Binding-site contacts:
Ligand atom C8 contacts residue SER81 of chain 1.A at 3.2 Å.
Ligand atom C8 contacts residue LYS88 of chain 1.A at 3.7 Å.
Ligand atom O contacts residue SER81 of chain 1.A at 3.5 Å.
Ligand atom C9 contacts residue LYS88 of chain 1.A at 4.3 Å.
Ligand atom C1 contacts residue SER81 of chain 1.A at 4.2 Å.
Ligand atom C6 contacts residue LYS90 of chain 1.A at 3.9 Å.
Ligand atom C contacts residue SER81 of chain 1.A at 3.5 Å.
Ligand atom N contacts residue GLY79 of chain 1.A at 4.3 Å.
Ligand atom C5 contacts residue HIS80 of chain 1.A at 4.4 Å.
Ligand atom C1 contacts residue HIS80 of chain 1.A at 3.8 Å.
Ligand atom C7 contacts residue LYS88 of chain 1.A at 4.4 Å.
Ligand atom C8 contacts residue HIS80 of chain 1.A at 4.2 Å.
Ligand atom C3 contacts residue ILE78 of chain 1.A at 3.6 Å (hydrophobic).
Ligand atom C6 contacts residue GLY79 of chain 1.A at 4.4 Å.
Ligand atom N1 contacts residue LYS90 of chain 1.A at 4.0 Å.
Ligand atom C11 contacts residue LYS90 of chain 1.A at 4.1 Å.
Ligand atom C8 contacts residue LYS90 of chain 1.A at 4.2 Å.
Ligand atom S contacts residue GLY79 of chain 1.A at 4.0 Å.
Ligand atom C7 contacts residue GLY79 of chain 1.A at 3.8 Å.
Ligand atom N contacts residue HIS80 of chain 1.A at 3.5 Å (h-bond).
Ligand atom C3 contacts residue GLY79 of chain 1.A at 4.0 Å.
Ligand atom O contacts residue HIS80 of chain 1.A at 3.2 Å (h-bond).
Ligand atom C9 contacts residue SER81 of chain 1.A at 4.0 Å.
Ligand atom C9 contacts residue LYS90 of chain 1.A at 4.3 Å.
Ligand atom N1 contacts residue GLY79 of chain 1.A at 4.0 Å.
Ligand atom C10 contacts residue LYS90 of chain 1.A at 3.8 Å.
Ligand atom C2 contacts residue HIS80 of chain 1.A at 4.2 Å.
Ligand atom C5 contacts residue GLY79 of chain 1.A at 3.8 Å.
Ligand atom N1 contacts residue ILE78 of chain 1.A at 4.2 Å.
Ligand atom C7 contacts residue HIS80 of chain 1.A at 3.7 Å.
Ligand atom C5 contacts residue LYS90 of chain 1.A at 4.3 Å.
Ligand atom S contacts residue ILE78 of chain 1.A at 4.0 Å.
Ligand atom C contacts residue HIS80 of chain 1.A at 4.1 Å.
Ligand atom C7 contacts residue LYS90 of chain 1.A at 4.0 Å.
Ligand atom C4 contacts residue ILE78 of chain 1.A at 3.3 Å (hydrophobic).
Ligand atom C7 contacts residue SER81 of chain 1.A at 3.9 Å.
Ligand atom C2 contacts residue GLY79 of chain 1.A at 3.8 Å.

Sequence of chain 1.A:
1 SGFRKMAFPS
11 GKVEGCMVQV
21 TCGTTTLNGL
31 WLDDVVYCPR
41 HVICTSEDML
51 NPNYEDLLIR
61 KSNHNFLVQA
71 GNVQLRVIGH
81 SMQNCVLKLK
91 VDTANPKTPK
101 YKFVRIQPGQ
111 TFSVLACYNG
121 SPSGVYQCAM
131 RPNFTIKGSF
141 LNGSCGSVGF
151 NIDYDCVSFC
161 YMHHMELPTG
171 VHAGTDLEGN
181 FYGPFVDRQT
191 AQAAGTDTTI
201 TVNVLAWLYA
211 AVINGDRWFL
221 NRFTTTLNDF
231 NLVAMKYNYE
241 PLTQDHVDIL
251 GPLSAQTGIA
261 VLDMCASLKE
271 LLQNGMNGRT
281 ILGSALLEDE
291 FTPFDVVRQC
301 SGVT

The protein below binds the small molecule below.
Small molecule (SMILES): COC(=O)Nc1sc(C)nc1-c1ccccc1